Sequence of chain 1.B:
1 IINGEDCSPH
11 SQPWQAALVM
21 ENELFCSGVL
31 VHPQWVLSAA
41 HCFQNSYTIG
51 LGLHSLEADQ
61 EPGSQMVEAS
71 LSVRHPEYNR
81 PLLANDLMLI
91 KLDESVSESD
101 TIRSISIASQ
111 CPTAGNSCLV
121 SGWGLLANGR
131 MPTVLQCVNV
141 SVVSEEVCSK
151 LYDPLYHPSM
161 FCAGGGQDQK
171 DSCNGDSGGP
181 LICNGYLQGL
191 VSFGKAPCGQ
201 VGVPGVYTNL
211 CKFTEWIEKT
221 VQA

The small molecule below binds the protein below.
Small molecule (SMILES): NC(=[NH2+])c1ccc(N)cc1

Binding-site contacts:
Ligand atom C7 contacts residue GLY194 of chain 1.B at 4.0 Å.
Ligand atom C6 contacts residue SER192 of chain 1.B at 3.5 Å.
Ligand atom C1 contacts residue CYS173 of chain 1.B at 4.1 Å (hydrophobic).
Ligand atom N3 contacts residue CYS198 of chain 1.B at 3.1 Å (h-bond).
Ligand atom C3 contacts residue GLY194 of chain 1.B at 3.6 Å.
Ligand atom C2 contacts residue ASN174 of chain 1.B at 4.2 Å.
Ligand atom C5 contacts residue SER172 of chain 1.B at 3.9 Å.
Ligand atom N3 contacts residue LYS195 of chain 1.B at 3.6 Å.
Ligand atom C5 contacts residue CYS173 of chain 1.B at 3.9 Å (hydrophobic).
Ligand atom C7 contacts residue CYS198 of chain 1.B at 4.0 Å (hydrophobic).
Ligand atom C6 contacts residue CYS173 of chain 1.B at 3.9 Å (hydrophobic).
Ligand atom C5 contacts residue VAL191 of chain 1.B at 3.9 Å (hydrophobic).
Ligand atom C3 contacts residue CYS198 of chain 1.B at 4.1 Å (hydrophobic).
Ligand atom N2 contacts residue PHE193 of chain 1.B at 3.8 Å.
Ligand atom C6 contacts residue VAL191 of chain 1.B at 3.7 Å (hydrophobic).
Ligand atom N3 contacts residue GLY194 of chain 1.B at 4.0 Å.
Ligand atom C4 contacts residue CYS173 of chain 1.B at 3.8 Å (hydrophobic).
Ligand atom C1 contacts residue PHE193 of chain 1.B at 4.0 Å (hydrophobic).
Ligand atom C3 contacts residue PHE193 of chain 1.B at 4.1 Å (hydrophobic).
Ligand atom N2 contacts residue GLY205 of chain 1.B at 4.0 Å.
Ligand atom C4 contacts residue SER172 of chain 1.B at 4.1 Å.
Ligand atom C5 contacts residue PHE193 of chain 1.B at 3.8 Å (hydrophobic).
Ligand atom N3 contacts residue SER172 of chain 1.B at 3.3 Å (h-bond).
Ligand atom N2 contacts residue SER172 of chain 1.B at 3.5 Å (h-bond).
Ligand atom C7 contacts residue ASP171 of chain 1.B at 3.3 Å.
Ligand atom C7 contacts residue CYS173 of chain 1.B at 4.0 Å (hydrophobic).
Ligand atom N1 contacts residue SER177 of chain 1.B at 3.1 Å (h-bond).
Ligand atom N2 contacts residue ASP171 of chain 1.B at 2.8 Å (salt-bridge).
Ligand atom C4 contacts residue PHE193 of chain 1.B at 3.8 Å (hydrophobic).
Ligand atom C7 contacts residue SER172 of chain 1.B at 3.3 Å.
Ligand atom C1 contacts residue SER192 of chain 1.B at 3.8 Å.
Ligand atom N3 contacts residue ASP171 of chain 1.B at 3.1 Å (salt-bridge).
Ligand atom C4 contacts residue GLY194 of chain 1.B at 3.8 Å.
Ligand atom C6 contacts residue SER177 of chain 1.B at 4.2 Å.
Ligand atom N1 contacts residue SER192 of chain 1.B at 3.7 Å.
Ligand atom C7 contacts residue PHE193 of chain 1.B at 4.1 Å (hydrophobic).
Ligand atom C2 contacts residue CYS173 of chain 1.B at 4.2 Å (hydrophobic).
Ligand atom C3 contacts residue CYS173 of chain 1.B at 4.1 Å (hydrophobic).
Ligand atom C6 contacts residue PHE193 of chain 1.B at 3.7 Å (hydrophobic).
Ligand atom C1 contacts residue SER177 of chain 1.B at 4.1 Å.